Binding-site contacts:
Ligand atom C1 contacts residue GLY9 of chain 1.C at 3.6 Å.
Ligand atom C1 contacts residue ARG3 of chain 1.C at 3.7 Å.
Ligand atom C2 contacts residue CYS11 of chain 1.C at 4.2 Å (hydrophobic).
Ligand atom C1 contacts residue CYS4 of chain 1.C at 1.8 Å (hydrophobic).
Ligand atom C8 contacts residue ARG3 of chain 1.C at 4.2 Å.
Ligand atom C3 contacts residue CYS4 of chain 1.C at 3.0 Å (hydrophobic).
Ligand atom C1 contacts residue GLU10 of chain 1.C at 4.5 Å.
Ligand atom C7 contacts residue CYS11 of chain 1.C at 3.3 Å (hydrophobic).
Ligand atom C6 contacts residue CYS11 of chain 1.C at 4.2 Å (hydrophobic).
Ligand atom C1 contacts residue CYS11 of chain 1.C at 4.1 Å (hydrophobic).
Ligand atom C2 contacts residue CYS4 of chain 1.C at 2.7 Å (hydrophobic).
Ligand atom C8 contacts residue CYS11 of chain 1.C at 1.8 Å (hydrophobic).
Ligand atom C4 contacts residue CYS4 of chain 1.C at 4.3 Å (hydrophobic).
Ligand atom C7 contacts residue CYS4 of chain 1.C at 3.9 Å (hydrophobic).

Sequence of chain 1.C:
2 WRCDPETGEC

A small-molecule ligand and the protein it binds are described below.
Small molecule (SMILES): Cc1ccccc1CO